Binding-site contacts:
Ligand atom O2B contacts residue ASP192 of chain 1.A at 2.8 Å (salt-bridge).
Ligand atom PB contacts residue MG1 of chain 1.F at 3.1 Å.
Ligand atom C4' contacts residue PHE272 of chain 1.A at 3.6 Å (hydrophobic).
Ligand atom PA contacts residue MG1 of chain 1.G at 3.5 Å.
Ligand atom O2B contacts residue SER180 of chain 1.A at 3.1 Å (h-bond).
Ligand atom O2B contacts residue GLY179 of chain 1.A at 3.4 Å.
Ligand atom O3B contacts residue SER180 of chain 1.A at 3.7 Å.
Ligand atom C1' contacts residue TYR271 of chain 1.A at 3.6 Å (hydrophobic).
Ligand atom O2A contacts residue MG1 of chain 1.G at 2.4 Å.
Ligand atom PB contacts residue SER180 of chain 1.A at 3.8 Å.
Ligand atom C4 contacts residue ASP276 of chain 1.A at 3.6 Å.
Ligand atom C5' contacts residue ASP192 of chain 1.A at 3.7 Å.
Ligand atom O2 contacts residue ASN279 of chain 1.A at 3.0 Å (h-bond).
Ligand atom N3 contacts residue ASP276 of chain 1.A at 3.5 Å.
Ligand atom O2A contacts residue MG1 of chain 1.F at 2.1 Å.
Ligand atom O3' contacts residue GLY274 of chain 1.A at 3.4 Å.
Ligand atom N3A contacts residue MG1 of chain 1.F at 3.4 Å.
Ligand atom C2 contacts residue TYR271 of chain 1.A at 3.6 Å (hydrophobic).
Ligand atom PG contacts residue SER180 of chain 1.A at 3.7 Å.
Ligand atom O2G contacts residue SER188 of chain 1.A at 3.7 Å.
Ligand atom O2B contacts residue MG1 of chain 1.F at 2.0 Å.
Ligand atom O3G contacts residue MG1 of chain 1.F at 2.0 Å.
Ligand atom C2 contacts residue ASP276 of chain 1.A at 3.8 Å.
Ligand atom O3B contacts residue MG1 of chain 1.F at 3.5 Å.
Ligand atom O2G contacts residue SER180 of chain 1.A at 2.6 Å (h-bond).
Ligand atom O5' contacts residue MG1 of chain 1.G at 3.8 Å.
Ligand atom O1B contacts residue ARG183 of chain 1.A at 3.0 Å (salt-bridge).
Ligand atom O2A contacts residue ASP192 of chain 1.A at 3.0 Å (salt-bridge).
Ligand atom C2' contacts residue GLY274 of chain 1.A at 3.5 Å.
Ligand atom O1B contacts residue SER180 of chain 1.A at 3.7 Å.
Ligand atom O3' contacts residue THR273 of chain 1.A at 3.4 Å (h-bond).
Ligand atom C2' contacts residue TYR271 of chain 1.A at 3.4 Å (hydrophobic).
Ligand atom PA contacts residue MG1 of chain 1.F at 3.2 Å.
Ligand atom O3G contacts residue ASP190 of chain 1.A at 2.8 Å (salt-bridge).
Ligand atom O2 contacts residue TYR271 of chain 1.A at 3.0 Å.
Ligand atom O3' contacts residue ARG183 of chain 1.A at 3.4 Å (salt-bridge).
Ligand atom C2' contacts residue ASN279 of chain 1.A at 3.6 Å.
Ligand atom O2A contacts residue ASP190 of chain 1.A at 3.1 Å (salt-bridge).
Ligand atom PG contacts residue MG1 of chain 1.F at 3.2 Å.
Ligand atom O2G contacts residue GLY189 of chain 1.A at 2.9 Å (h-bond).

The small molecule below binds the protein below.
Small molecule (SMILES): O=c1ccn([C@H]2C[C@H](O)[C@@H](CO[P](=O)(O)N[P](=O)(O)OP(=O)(O)O)O2)c(=O)[nH]1

Sequence of chain 1.A:
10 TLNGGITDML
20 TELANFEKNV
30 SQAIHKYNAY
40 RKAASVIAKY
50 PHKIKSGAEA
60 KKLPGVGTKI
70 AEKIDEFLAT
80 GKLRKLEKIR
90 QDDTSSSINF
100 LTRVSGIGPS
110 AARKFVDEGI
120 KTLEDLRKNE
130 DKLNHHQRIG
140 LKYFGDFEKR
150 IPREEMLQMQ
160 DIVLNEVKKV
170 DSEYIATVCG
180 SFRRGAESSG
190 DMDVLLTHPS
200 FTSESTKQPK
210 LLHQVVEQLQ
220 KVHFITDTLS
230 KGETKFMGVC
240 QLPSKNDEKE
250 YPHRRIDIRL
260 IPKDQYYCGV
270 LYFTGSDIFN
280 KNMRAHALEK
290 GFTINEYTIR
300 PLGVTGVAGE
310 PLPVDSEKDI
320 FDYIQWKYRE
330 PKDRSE